This protein binds this small molecule.
Small molecule (SMILES): COc1ccc2c3c1O[C@H]1C(=O)CC[C@@]4(O)[C@@H](C2)N(C)CC[C@]314

Binding-site contacts:
Ligand atom N1 contacts residue TYR33 of chain 1.F at 4.3 Å.
Ligand atom C8 contacts residue TYR52 of chain 1.F at 4.2 Å (hydrophobic).
Ligand atom C17 contacts residue TRP93 of chain 1.E at 3.5 Å (hydrophobic).
Ligand atom C14 contacts residue TYR105 of chain 1.F at 4.0 Å (hydrophobic).
Ligand atom C1 contacts residue GLU50 of chain 1.F at 3.1 Å.
Ligand atom C8 contacts residue GLU50 of chain 1.F at 3.4 Å.
Ligand atom O3 contacts residue TYR105 of chain 1.F at 3.8 Å.
Ligand atom C18 contacts residue TYR105 of chain 1.F at 3.5 Å (hydrophobic).
Ligand atom N1 contacts residue TRP109 of chain 1.F at 4.2 Å.
Ligand atom C8 contacts residue TYR59 of chain 1.F at 4.1 Å (hydrophobic).
Ligand atom C3 contacts residue TRP109 of chain 1.F at 4.2 Å (hydrophobic).
Ligand atom C12 contacts residue TRP109 of chain 1.F at 4.0 Å (hydrophobic).
Ligand atom C7 contacts residue TYR59 of chain 1.F at 4.1 Å (hydrophobic).
Ligand atom C12 contacts residue TRP93 of chain 1.E at 4.0 Å (hydrophobic).
Ligand atom C1 contacts residue TYR33 of chain 1.F at 4.2 Å (hydrophobic).
Ligand atom C5 contacts residue TYR52 of chain 1.F at 3.6 Å (hydrophobic).
Ligand atom C1 contacts residue ASN35 of chain 1.F at 3.6 Å.
Ligand atom O4 contacts residue TYR33 of chain 1.F at 4.2 Å.
Ligand atom C1 contacts residue TRP109 of chain 1.F at 3.4 Å (hydrophobic).
Ligand atom C6 contacts residue TYR52 of chain 1.F at 4.1 Å (hydrophobic).
Ligand atom C3 contacts residue TYR33 of chain 1.F at 3.9 Å (hydrophobic).
Ligand atom C9 contacts residue TYR52 of chain 1.F at 3.5 Å (hydrophobic).
Ligand atom C4 contacts residue TYR52 of chain 1.F at 3.7 Å (hydrophobic).
Ligand atom C2 contacts residue GLU50 of chain 1.F at 3.9 Å.
Ligand atom C16 contacts residue TRP93 of chain 1.E at 3.8 Å (hydrophobic).
Ligand atom O4 contacts residue TYR52 of chain 1.F at 2.4 Å (h-bond).
Ligand atom C9 contacts residue GLU50 of chain 1.F at 3.2 Å.
Ligand atom O2 contacts residue TYR105 of chain 1.F at 3.1 Å.
Ligand atom C15 contacts residue TYR105 of chain 1.F at 3.9 Å (hydrophobic).
Ligand atom C16 contacts residue TYR34 of chain 1.E at 4.0 Å (hydrophobic).
Ligand atom C11 contacts residue TRP93 of chain 1.E at 3.6 Å (hydrophobic).
Ligand atom C2 contacts residue TYR33 of chain 1.F at 3.9 Å (hydrophobic).
Ligand atom C18 contacts residue TYR34 of chain 1.E at 3.7 Å (hydrophobic).
Ligand atom C2 contacts residue TRP109 of chain 1.F at 3.2 Å (hydrophobic).
Ligand atom O4 contacts residue GLU50 of chain 1.F at 2.6 Å (salt-bridge).
Ligand atom C16 contacts residue TRP109 of chain 1.F at 4.3 Å (hydrophobic).
Ligand atom C10 contacts residue GLU50 of chain 1.F at 3.1 Å.
Ligand atom C17 contacts residue TRP109 of chain 1.F at 3.7 Å (hydrophobic).
Ligand atom N1 contacts residue GLU50 of chain 1.F at 2.7 Å (salt-bridge).
Ligand atom C3 contacts residue TYR52 of chain 1.F at 3.6 Å (hydrophobic).

Sequence of chain 1.F:
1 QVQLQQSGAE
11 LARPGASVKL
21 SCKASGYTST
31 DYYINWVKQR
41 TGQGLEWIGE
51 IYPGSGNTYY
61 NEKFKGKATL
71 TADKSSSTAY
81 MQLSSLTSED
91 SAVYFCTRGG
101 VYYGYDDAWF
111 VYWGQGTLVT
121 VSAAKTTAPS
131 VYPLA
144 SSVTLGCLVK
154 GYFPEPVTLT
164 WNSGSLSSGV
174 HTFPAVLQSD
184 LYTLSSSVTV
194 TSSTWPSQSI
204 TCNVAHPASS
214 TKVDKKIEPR

Sequence of chain 1.E:
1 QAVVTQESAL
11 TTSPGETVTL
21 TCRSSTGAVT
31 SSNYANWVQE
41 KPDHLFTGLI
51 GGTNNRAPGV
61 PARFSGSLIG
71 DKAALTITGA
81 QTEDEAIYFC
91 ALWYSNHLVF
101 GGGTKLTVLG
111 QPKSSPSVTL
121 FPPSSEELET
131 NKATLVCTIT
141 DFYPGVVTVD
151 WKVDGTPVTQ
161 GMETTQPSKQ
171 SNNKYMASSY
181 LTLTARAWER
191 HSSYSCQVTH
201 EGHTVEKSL